Binding-site contacts:
Ligand atom C8 contacts residue PRO103 of chain 1.F at 4.0 Å (hydrophobic).
Ligand atom C7 contacts residue ASN131 of chain 1.F at 3.4 Å.
Ligand atom C7 contacts residue SER130 of chain 1.F at 4.1 Å.
Ligand atom C7 contacts residue CYS101 of chain 1.F at 4.3 Å (hydrophobic).
Ligand atom C4 contacts residue ASN131 of chain 1.F at 4.4 Å.
Ligand atom N2 contacts residue ASN131 of chain 1.F at 3.0 Å (h-bond).
Ligand atom C2 contacts residue ASN131 of chain 1.F at 2.6 Å.
Ligand atom C5 contacts residue ASN131 of chain 1.F at 3.8 Å.
Ligand atom C1 contacts residue ASN131 of chain 1.F at 1.5 Å.
Ligand atom C3 contacts residue ASN131 of chain 1.F at 3.9 Å.
Ligand atom N2 contacts residue CYS101 of chain 1.F at 4.1 Å.
Ligand atom C8 contacts residue SER130 of chain 1.F at 3.6 Å.
Ligand atom C8 contacts residue ILE102 of chain 1.F at 4.2 Å (hydrophobic).
Ligand atom O7 contacts residue SER130 of chain 1.F at 3.7 Å.
Ligand atom O7 contacts residue ASN131 of chain 1.F at 3.3 Å (h-bond).
Ligand atom C8 contacts residue CYS101 of chain 1.F at 3.4 Å (hydrophobic).
Ligand atom O5 contacts residue ASN131 of chain 1.F at 2.4 Å (h-bond).

Sequence of chain 1.F:
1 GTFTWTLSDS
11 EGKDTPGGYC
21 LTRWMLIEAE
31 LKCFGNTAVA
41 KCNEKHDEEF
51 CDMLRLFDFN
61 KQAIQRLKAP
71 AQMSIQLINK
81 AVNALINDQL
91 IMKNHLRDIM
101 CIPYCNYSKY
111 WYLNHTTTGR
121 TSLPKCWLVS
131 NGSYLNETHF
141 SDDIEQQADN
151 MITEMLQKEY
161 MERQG

A protein and the small-molecule ligand that binds it are described below.
Small molecule (SMILES): CC(=O)N[C@@H]1[C@@H](O)[C@H](O)[C@@H](CO)O[C@H]1O